This protein binds this small molecule.
Small molecule (SMILES): CC(=O)N[C@@H]1[C@@H](O)[C@H](O)[C@@H](CO)O[C@H]1O

Sequence of chain 1.A:
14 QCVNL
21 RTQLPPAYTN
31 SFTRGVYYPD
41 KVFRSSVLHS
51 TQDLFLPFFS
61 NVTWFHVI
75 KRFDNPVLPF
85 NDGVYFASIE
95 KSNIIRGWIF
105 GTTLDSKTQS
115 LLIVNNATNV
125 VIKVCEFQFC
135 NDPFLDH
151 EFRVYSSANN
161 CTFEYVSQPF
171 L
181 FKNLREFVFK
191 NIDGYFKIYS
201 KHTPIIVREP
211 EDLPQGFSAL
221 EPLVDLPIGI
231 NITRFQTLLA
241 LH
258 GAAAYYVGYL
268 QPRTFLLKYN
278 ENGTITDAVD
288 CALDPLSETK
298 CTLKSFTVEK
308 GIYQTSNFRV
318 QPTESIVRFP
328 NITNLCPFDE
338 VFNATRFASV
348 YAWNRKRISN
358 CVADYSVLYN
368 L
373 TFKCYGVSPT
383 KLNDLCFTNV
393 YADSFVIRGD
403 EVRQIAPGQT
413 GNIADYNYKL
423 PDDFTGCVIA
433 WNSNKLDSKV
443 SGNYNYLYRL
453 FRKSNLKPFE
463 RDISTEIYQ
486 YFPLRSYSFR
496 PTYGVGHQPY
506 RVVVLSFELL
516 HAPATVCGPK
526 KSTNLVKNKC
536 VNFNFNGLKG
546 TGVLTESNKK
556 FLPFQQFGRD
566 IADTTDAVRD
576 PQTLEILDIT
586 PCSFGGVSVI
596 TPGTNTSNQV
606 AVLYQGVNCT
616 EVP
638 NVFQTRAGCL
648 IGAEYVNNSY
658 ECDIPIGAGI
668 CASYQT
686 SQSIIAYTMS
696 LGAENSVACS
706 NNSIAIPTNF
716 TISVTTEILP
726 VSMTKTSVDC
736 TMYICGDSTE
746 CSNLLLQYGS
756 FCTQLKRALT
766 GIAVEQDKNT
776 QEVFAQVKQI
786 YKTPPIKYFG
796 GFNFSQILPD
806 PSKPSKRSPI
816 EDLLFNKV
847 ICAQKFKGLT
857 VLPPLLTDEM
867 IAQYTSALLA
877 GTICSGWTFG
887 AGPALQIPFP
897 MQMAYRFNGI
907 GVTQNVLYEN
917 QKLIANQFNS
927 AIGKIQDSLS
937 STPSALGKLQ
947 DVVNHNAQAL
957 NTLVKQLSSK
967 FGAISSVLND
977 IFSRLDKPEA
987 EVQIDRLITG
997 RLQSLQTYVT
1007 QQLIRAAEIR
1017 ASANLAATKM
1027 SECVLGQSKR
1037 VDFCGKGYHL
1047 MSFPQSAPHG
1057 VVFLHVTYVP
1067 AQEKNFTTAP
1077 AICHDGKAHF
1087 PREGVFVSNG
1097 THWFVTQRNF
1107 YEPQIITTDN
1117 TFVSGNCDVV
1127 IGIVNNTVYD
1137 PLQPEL

Binding-site contacts:
Ligand atom N2 contacts residue VAL16 of chain 1.A at 4.3 Å.
Ligand atom C2 contacts residue CYS15 of chain 1.A at 4.0 Å (hydrophobic).
Ligand atom N2 contacts residue ASN17 of chain 1.A at 2.9 Å (h-bond).
Ligand atom O7 contacts residue ASN17 of chain 1.A at 4.1 Å.
Ligand atom C7 contacts residue CYS15 of chain 1.A at 3.8 Å (hydrophobic).
Ligand atom O5 contacts residue ASN17 of chain 1.A at 2.4 Å (h-bond).
Ligand atom C2 contacts residue ASN17 of chain 1.A at 2.5 Å.
Ligand atom C3 contacts residue ASN17 of chain 1.A at 3.8 Å.
Ligand atom O6 contacts residue ASN17 of chain 1.A at 4.4 Å.
Ligand atom C4 contacts residue ASN17 of chain 1.A at 4.3 Å.
Ligand atom C1 contacts residue ASN17 of chain 1.A at 1.5 Å.
Ligand atom C1 contacts residue CYS15 of chain 1.A at 4.1 Å (hydrophobic).
Ligand atom C3 contacts residue CYS15 of chain 1.A at 4.3 Å (hydrophobic).
Ligand atom C5 contacts residue ASN17 of chain 1.A at 3.7 Å.
Ligand atom N2 contacts residue CYS15 of chain 1.A at 3.0 Å (h-bond).
Ligand atom C8 contacts residue VAL16 of chain 1.A at 4.2 Å (hydrophobic).
Ligand atom C7 contacts residue ASN17 of chain 1.A at 3.8 Å.
Ligand atom C8 contacts residue CYS15 of chain 1.A at 3.6 Å (hydrophobic).